Binding-site contacts:
Ligand atom C6 contacts residue TYR135 of chain 2.I at 4.5 Å (hydrophobic).
Ligand atom O7 contacts residue ASN118 of chain 2.I at 3.4 Å (h-bond).
Ligand atom O7 contacts residue THR105 of chain 2.I at 3.2 Å.
Ligand atom C3 contacts residue TYR135 of chain 2.I at 4.0 Å (hydrophobic).
Ligand atom O6 contacts residue TYR135 of chain 2.I at 4.1 Å.
Ligand atom C1 contacts residue ASN118 of chain 2.I at 1.4 Å.
Ligand atom C5 contacts residue ASN118 of chain 2.I at 3.7 Å.
Ligand atom C2 contacts residue ASN118 of chain 2.I at 2.5 Å.
Ligand atom O4 contacts residue TYR135 of chain 2.I at 4.2 Å.
Ligand atom C4 contacts residue TYR135 of chain 2.I at 4.3 Å (hydrophobic).
Ligand atom C3 contacts residue ASN118 of chain 2.I at 3.8 Å.
Ligand atom C1 contacts residue TYR135 of chain 2.I at 4.0 Å (hydrophobic).
Ligand atom O5 contacts residue ASN118 of chain 2.I at 2.4 Å (h-bond).
Ligand atom C4 contacts residue ASN118 of chain 2.I at 4.3 Å.
Ligand atom O5 contacts residue TYR135 of chain 2.I at 4.1 Å.
Ligand atom N2 contacts residue ASN118 of chain 2.I at 2.9 Å (h-bond).
Ligand atom C5 contacts residue TYR135 of chain 2.I at 3.6 Å (hydrophobic).
Ligand atom C8 contacts residue ASN118 of chain 2.I at 4.4 Å.
Ligand atom C7 contacts residue THR105 of chain 2.I at 4.3 Å.
Ligand atom C7 contacts residue ASN118 of chain 2.I at 3.3 Å.
Ligand atom O6 contacts residue SER120 of chain 2.I at 4.4 Å.

Sequence of chain 2.I:
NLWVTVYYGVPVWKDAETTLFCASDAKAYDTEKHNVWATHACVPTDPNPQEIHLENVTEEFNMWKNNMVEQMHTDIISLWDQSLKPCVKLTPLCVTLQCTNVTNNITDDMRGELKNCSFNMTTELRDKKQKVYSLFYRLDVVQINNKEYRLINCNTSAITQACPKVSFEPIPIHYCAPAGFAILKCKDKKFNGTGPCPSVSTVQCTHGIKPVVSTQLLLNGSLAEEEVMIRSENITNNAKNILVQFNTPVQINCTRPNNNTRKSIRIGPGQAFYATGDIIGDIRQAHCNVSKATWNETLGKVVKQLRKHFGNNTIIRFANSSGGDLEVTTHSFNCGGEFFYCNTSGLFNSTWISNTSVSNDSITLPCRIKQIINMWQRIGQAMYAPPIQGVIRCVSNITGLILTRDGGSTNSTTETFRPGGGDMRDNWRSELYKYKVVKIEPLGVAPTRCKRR

A protein and the small-molecule ligand that binds it are described below.
Small molecule (SMILES): CC(=O)N[C@@H]1[C@@H](O)[C@H](O)[C@@H](CO)O[C@H]1O